This protein binds this small molecule.
Small molecule (SMILES): Nc1ncnc2c1ncn2[C@@H]1O[C@H](COP(=O)(O)OP(=O)(O)OP(O)(O)=S)[C@@H](O)[C@H]1O

Sequence of chain 1.D:
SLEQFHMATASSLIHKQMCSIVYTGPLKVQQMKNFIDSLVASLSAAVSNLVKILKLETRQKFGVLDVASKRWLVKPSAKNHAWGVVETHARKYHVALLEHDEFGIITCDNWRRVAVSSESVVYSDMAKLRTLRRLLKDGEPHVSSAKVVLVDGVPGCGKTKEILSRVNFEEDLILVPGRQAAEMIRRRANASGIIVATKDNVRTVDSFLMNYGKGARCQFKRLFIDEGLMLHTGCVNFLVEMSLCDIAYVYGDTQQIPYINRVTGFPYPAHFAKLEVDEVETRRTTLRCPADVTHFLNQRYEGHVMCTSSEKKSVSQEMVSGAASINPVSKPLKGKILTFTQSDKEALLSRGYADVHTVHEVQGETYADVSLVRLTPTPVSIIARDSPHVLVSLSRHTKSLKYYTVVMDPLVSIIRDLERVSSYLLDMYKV

Binding-site contacts:
Ligand atom O3G contacts residue ARG303 of chain 1.D at 2.5 Å (salt-bridge).
Ligand atom O3G contacts residue GLY379 of chain 1.D at 3.3 Å.
Ligand atom O2G contacts residue GLY379 of chain 1.D at 3.5 Å.
Ligand atom O3B contacts residue PRO170 of chain 1.D at 3.8 Å.
Ligand atom PB contacts residue GLY171 of chain 1.D at 3.8 Å.
Ligand atom C2' contacts residue THR381 of chain 1.D at 3.9 Å.
Ligand atom O3G contacts residue ARG411 of chain 1.D at 2.8 Å (salt-bridge).
Ligand atom O3B contacts residue LYS174 of chain 1.D at 3.4 Å.
Ligand atom O1B contacts residue MG1 of chain 1.X at 2.1 Å.
Ligand atom O2G contacts residue LYS174 of chain 1.D at 3.9 Å.
Ligand atom PB contacts residue MG1 of chain 1.X at 3.4 Å.
Ligand atom O2A contacts residue LYS176 of chain 1.D at 2.8 Å (salt-bridge).
Ligand atom PB contacts residue LYS174 of chain 1.D at 3.8 Å.
Ligand atom O2B contacts residue GLY171 of chain 1.D at 3.6 Å.
Ligand atom O1B contacts residue LYS174 of chain 1.D at 3.7 Å.
Ligand atom O1B contacts residue THR175 of chain 1.D at 2.9 Å (h-bond).
Ligand atom N6 contacts residue ARG203 of chain 1.D at 3.1 Å.
Ligand atom C6 contacts residue ARG203 of chain 1.D at 3.5 Å.
Ligand atom C8 contacts residue THR381 of chain 1.D at 3.5 Å.
Ligand atom PG contacts residue ARG303 of chain 1.D at 3.7 Å.
Ligand atom O2G contacts residue GLU242 of chain 1.D at 3.6 Å (salt-bridge).
Ligand atom O2A contacts residue THR175 of chain 1.D at 2.9 Å (h-bond).
Ligand atom O3A contacts residue ARG303 of chain 1.D at 2.9 Å (salt-bridge).
Ligand atom S1G contacts residue LYS174 of chain 1.D at 3.3 Å (salt-bridge).
Ligand atom C5 contacts residue ARG203 of chain 1.D at 3.8 Å.
Ligand atom O3' contacts residue LEU302 of chain 1.D at 3.4 Å (h-bond).
Ligand atom O2G contacts residue MG1 of chain 1.X at 2.0 Å.
Ligand atom O2B contacts residue LYS174 of chain 1.D at 2.6 Å (salt-bridge).
Ligand atom O3B contacts residue ARG303 of chain 1.D at 3.8 Å.
Ligand atom O2A contacts residue LYS174 of chain 1.D at 3.5 Å (salt-bridge).
Ligand atom S1G contacts residue PRO170 of chain 1.D at 3.6 Å.
Ligand atom O3B contacts residue GLY171 of chain 1.D at 2.8 Å (h-bond).
Ligand atom PG contacts residue LYS174 of chain 1.D at 3.9 Å.
Ligand atom S1G contacts residue ARG411 of chain 1.D at 3.2 Å (salt-bridge).
Ligand atom O5' contacts residue GLY173 of chain 1.D at 3.5 Å.
Ligand atom O1A contacts residue ARG203 of chain 1.D at 2.8 Å (salt-bridge).
Ligand atom PG contacts residue MG1 of chain 1.X at 3.4 Å.
Ligand atom O2A contacts residue GLY173 of chain 1.D at 3.5 Å.
Ligand atom O2B contacts residue GLY173 of chain 1.D at 2.6 Å (h-bond).
Ligand atom O2B contacts residue CYS172 of chain 1.D at 3.4 Å (h-bond).